Binding-site contacts:
Ligand atom CB contacts residue ASP139 of chain 1.D at 3.9 Å.
Ligand atom O contacts residue HIS180 of chain 1.C at 3.5 Å.
Ligand atom CB contacts residue PHE130 of chain 1.D at 3.1 Å (hydrophobic).
Ligand atom N contacts residue LEU115 of chain 1.C at 4.4 Å.
Ligand atom CA contacts residue PHE130 of chain 1.D at 3.9 Å (hydrophobic).
Ligand atom C contacts residue TRP88 of chain 1.C at 4.1 Å (hydrophobic).
Ligand atom N contacts residue ALA125 of chain 1.C at 3.4 Å (h-bond).
Ligand atom C contacts residue HIS180 of chain 1.C at 3.5 Å.
Ligand atom CA contacts residue ALA125 of chain 1.C at 3.9 Å (hydrophobic).
Ligand atom CB contacts residue ALA125 of chain 1.C at 2.8 Å (hydrophobic).
Ligand atom N contacts residue LEU126 of chain 1.C at 4.3 Å.
Ligand atom CG contacts residue ASP139 of chain 1.D at 3.3 Å.
Ligand atom O contacts residue ASN124 of chain 1.C at 4.5 Å.
Ligand atom CG contacts residue PHE128 of chain 1.D at 3.6 Å (hydrophobic).
Ligand atom CG contacts residue PHE130 of chain 1.D at 3.1 Å (hydrophobic).
Ligand atom CG contacts residue LEU126 of chain 1.C at 3.7 Å (hydrophobic).
Ligand atom N contacts residue ASN124 of chain 1.C at 2.8 Å.
Ligand atom CB contacts residue LEU126 of chain 1.C at 4.2 Å (hydrophobic).
Ligand atom C contacts residue ASN124 of chain 1.C at 3.3 Å.
Ligand atom CG contacts residue ALA125 of chain 1.C at 2.9 Å (hydrophobic).
Ligand atom CA contacts residue SER129 of chain 1.D at 4.3 Å.
Ligand atom CB contacts residue SER129 of chain 1.D at 3.2 Å.
Ligand atom N contacts residue HIS180 of chain 1.C at 4.0 Å.
Ligand atom CG contacts residue PHE175 of chain 1.D at 4.1 Å (hydrophobic).
Ligand atom CA contacts residue ASP139 of chain 1.D at 3.9 Å.
Ligand atom C contacts residue ASP139 of chain 1.D at 3.4 Å.
Ligand atom O contacts residue ASP139 of chain 1.D at 2.4 Å (salt-bridge).
Ligand atom CA contacts residue HIS180 of chain 1.C at 4.2 Å.
Ligand atom C contacts residue PHE130 of chain 1.D at 3.5 Å (hydrophobic).
Ligand atom CB contacts residue ASN124 of chain 1.C at 3.5 Å.
Ligand atom O contacts residue PHE130 of chain 1.D at 3.5 Å.
Ligand atom CA contacts residue ASN124 of chain 1.C at 3.2 Å.
Ligand atom CG contacts residue SER129 of chain 1.D at 4.2 Å.
Ligand atom O contacts residue TRP88 of chain 1.C at 3.1 Å.

Sequence of chain 1.C:
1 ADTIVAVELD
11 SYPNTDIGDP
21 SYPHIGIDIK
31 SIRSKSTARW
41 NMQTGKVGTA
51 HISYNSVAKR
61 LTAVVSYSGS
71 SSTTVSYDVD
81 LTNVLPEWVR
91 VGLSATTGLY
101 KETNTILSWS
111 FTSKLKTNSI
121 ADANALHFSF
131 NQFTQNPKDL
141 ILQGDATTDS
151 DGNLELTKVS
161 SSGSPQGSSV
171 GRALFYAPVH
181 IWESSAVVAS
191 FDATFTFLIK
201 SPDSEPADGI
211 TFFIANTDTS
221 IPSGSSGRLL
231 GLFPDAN

A small-molecule ligand and the protein it binds are described below.
Small molecule (SMILES): CC[C@H](N)C(=O)O

Sequence of chain 1.D:
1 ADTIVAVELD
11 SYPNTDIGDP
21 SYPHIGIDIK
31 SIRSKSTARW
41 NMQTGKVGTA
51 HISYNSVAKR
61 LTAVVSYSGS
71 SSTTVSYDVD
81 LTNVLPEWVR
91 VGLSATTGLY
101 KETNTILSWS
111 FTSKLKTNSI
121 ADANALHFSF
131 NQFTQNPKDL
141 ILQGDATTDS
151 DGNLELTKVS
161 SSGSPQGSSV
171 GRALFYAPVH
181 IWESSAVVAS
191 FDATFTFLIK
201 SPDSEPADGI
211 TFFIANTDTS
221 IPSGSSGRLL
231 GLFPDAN